Binding-site contacts:
Ligand atom O18 contacts residue PHE150 of chain 2.A at 3.5 Å.
Ligand atom O22 contacts residue B6Y1 of chain 2.C at 0.2 Å (h-bond).
Ligand atom C02 contacts residue B6Y1 of chain 2.C at 0.2 Å.
Ligand atom N10 contacts residue GLN174 of chain 2.A at 3.0 Å (h-bond).
Ligand atom C12 contacts residue CYS155 of chain 2.A at 3.2 Å (hydrophobic).
Ligand atom C12 contacts residue B6Y1 of chain 2.C at 0.2 Å.
Ligand atom C07 contacts residue B6Y1 of chain 2.C at 0.3 Å.
Ligand atom O20 contacts residue GLY153 of chain 2.A at 3.5 Å (h-bond).
Ligand atom O20 contacts residue SER154 of chain 2.A at 3.5 Å (h-bond).
Ligand atom O01 contacts residue B6Y1 of chain 2.C at 0.2 Å (h-bond).
Ligand atom C14 contacts residue GLU176 of chain 2.A at 3.5 Å.
Ligand atom C08 contacts residue B6Y1 of chain 2.C at 0.1 Å.
Ligand atom C06 contacts residue B6Y1 of chain 2.C at 0.2 Å.
Ligand atom C13 contacts residue B6Y1 of chain 2.C at 0.2 Å.
Ligand atom C17 contacts residue B6Y1 of chain 2.C at 0.0 Å.
Ligand atom C23 contacts residue GLU176 of chain 2.A at 3.3 Å.
Ligand atom O20 contacts residue CYS155 of chain 2.A at 2.6 Å (h-bond).
Ligand atom C19 contacts residue CYS155 of chain 2.A at 1.8 Å (hydrophobic).
Ligand atom C04 contacts residue B6Y1 of chain 2.C at 0.2 Å.
Ligand atom N15 contacts residue PHE150 of chain 2.A at 3.3 Å (h-bond).
Ligand atom N10 contacts residue CYS155 of chain 2.A at 2.9 Å (h-bond).
Ligand atom C09 contacts residue B6Y1 of chain 2.C at 0.2 Å.
Ligand atom O18 contacts residue B6Y1 of chain 2.C at 0.5 Å (h-bond).
Ligand atom O18 contacts residue GLU176 of chain 2.A at 3.5 Å.
Ligand atom C19 contacts residue B6Y1 of chain 2.C at 0.1 Å.
Ligand atom N15 contacts residue GLU176 of chain 2.A at 3.0 Å (salt-bridge).
Ligand atom C11 contacts residue CYS155 of chain 2.A at 2.7 Å (hydrophobic).
Ligand atom O01 contacts residue GLU176 of chain 2.A at 3.3 Å (salt-bridge).
Ligand atom O20 contacts residue B6Y1 of chain 2.C at 1.4 Å.
Ligand atom C14 contacts residue B6Y1 of chain 2.C at 0.3 Å.
Ligand atom N03 contacts residue B6Y1 of chain 2.C at 0.2 Å (h-bond).
Ligand atom C05 contacts residue B6Y1 of chain 2.C at 0.2 Å.
Ligand atom O18 contacts residue HIS182 of chain 2.A at 3.3 Å.
Ligand atom N15 contacts residue B6Y1 of chain 2.C at 0.2 Å (h-bond).
Ligand atom O21 contacts residue B6Y1 of chain 2.C at 0.4 Å (h-bond).
Ligand atom O18 contacts residue HIS173 of chain 2.A at 2.7 Å (h-bond).
Ligand atom C16 contacts residue B6Y1 of chain 2.C at 0.0 Å.
Ligand atom C23 contacts residue B6Y1 of chain 2.C at 0.2 Å.
Ligand atom C11 contacts residue B6Y1 of chain 2.C at 0.1 Å.
Ligand atom N10 contacts residue B6Y1 of chain 2.C at 0.1 Å (h-bond).

A protein and the small-molecule ligand that binds it are described below.
Small molecule (SMILES): CCC1(OC(=O)N[C@@H](CC(C)C)C(=O)N[C@@H](C[C@@H]2CCNC2=O)[C@@H](O)S(=O)(=O)O)CCN(C(=O)OC(C)(C)C)CC1

Sequence of chain 2.A:
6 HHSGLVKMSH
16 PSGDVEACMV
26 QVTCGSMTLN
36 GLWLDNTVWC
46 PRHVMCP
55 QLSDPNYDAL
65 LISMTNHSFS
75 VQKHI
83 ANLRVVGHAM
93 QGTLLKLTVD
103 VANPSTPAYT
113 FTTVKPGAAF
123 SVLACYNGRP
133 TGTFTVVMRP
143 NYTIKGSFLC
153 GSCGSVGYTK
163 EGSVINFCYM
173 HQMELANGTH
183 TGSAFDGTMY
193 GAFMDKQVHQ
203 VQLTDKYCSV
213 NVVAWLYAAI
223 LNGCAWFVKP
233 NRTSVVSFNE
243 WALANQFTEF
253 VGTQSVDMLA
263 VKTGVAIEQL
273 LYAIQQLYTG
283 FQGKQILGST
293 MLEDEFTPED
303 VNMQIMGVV